Binding-site contacts:
Ligand atom O1 contacts residue LEU106 of chain 27.A at 3.8 Å.
Ligand atom C2B contacts residue VAL188 of chain 27.A at 3.5 Å (hydrophobic).
Ligand atom N3A contacts residue PRO174 of chain 27.A at 3.7 Å.
Ligand atom O1B contacts residue ILE104 of chain 27.A at 3.9 Å.
Ligand atom C4 contacts residue LEU106 of chain 27.A at 3.9 Å (hydrophobic).
Ligand atom C4C contacts residue VAL191 of chain 27.A at 3.0 Å (hydrophobic).
Ligand atom C1B contacts residue VAL188 of chain 27.A at 3.8 Å (hydrophobic).
Ligand atom C1B contacts residue ILE104 of chain 27.A at 4.0 Å (hydrophobic).
Ligand atom C4 contacts residue TYR197 of chain 27.A at 3.8 Å (hydrophobic).
Ligand atom C6B contacts residue ILE104 of chain 27.A at 3.6 Å (hydrophobic).
Ligand atom C3B contacts residue TYR152 of chain 27.A at 3.7 Å (hydrophobic).
Ligand atom N3A contacts residue ALA24 of chain 27.C at 3.8 Å.
Ligand atom C4B contacts residue PHE186 of chain 27.A at 3.6 Å (hydrophobic).
Ligand atom C2A contacts residue PHE186 of chain 27.A at 3.3 Å (hydrophobic).
Ligand atom C1B contacts residue TYR128 of chain 27.A at 3.6 Å (hydrophobic).
Ligand atom C2C contacts residue TYR197 of chain 27.A at 3.7 Å (hydrophobic).
Ligand atom C4C contacts residue VAL188 of chain 27.A at 3.7 Å (hydrophobic).
Ligand atom C5A contacts residue VAL176 of chain 27.A at 3.6 Å (hydrophobic).
Ligand atom C4A contacts residue PRO174 of chain 27.A at 3.1 Å (hydrophobic).
Ligand atom C6B contacts residue TYR128 of chain 27.A at 3.3 Å (hydrophobic).
Ligand atom C2C contacts residue MET221 of chain 27.A at 3.8 Å (hydrophobic).
Ligand atom C2A contacts residue TYR152 of chain 27.A at 3.6 Å (hydrophobic).
Ligand atom N3A contacts residue PHE186 of chain 27.A at 4.0 Å.
Ligand atom O1A contacts residue PHE186 of chain 27.A at 3.0 Å.
Ligand atom C5 contacts residue LEU106 of chain 27.A at 3.8 Å (hydrophobic).
Ligand atom C5B contacts residue TYR128 of chain 27.A at 4.0 Å (hydrophobic).
Ligand atom C5A contacts residue ALA150 of chain 27.A at 3.6 Å (hydrophobic).
Ligand atom N2 contacts residue LEU106 of chain 27.A at 3.8 Å.
Ligand atom C5B contacts residue MET224 of chain 27.A at 3.9 Å (hydrophobic).
Ligand atom C3B contacts residue VAL188 of chain 27.A at 3.8 Å (hydrophobic).
Ligand atom C5A contacts residue PHE186 of chain 27.A at 3.5 Å (hydrophobic).
Ligand atom N3A contacts residue TYR152 of chain 27.A at 3.5 Å.
Ligand atom C5C contacts residue VAL191 of chain 27.A at 3.8 Å (hydrophobic).
Ligand atom O1B contacts residue TYR128 of chain 27.A at 3.4 Å (h-bond).
Ligand atom C3C contacts residue TYR128 of chain 27.A at 3.4 Å (hydrophobic).
Ligand atom C1C contacts residue LEU106 of chain 27.A at 3.8 Å (hydrophobic).
Ligand atom C1C contacts residue TYR128 of chain 27.A at 3.7 Å (hydrophobic).
Ligand atom O1 contacts residue MET221 of chain 27.A at 3.8 Å.
Ligand atom C5B contacts residue PHE186 of chain 27.A at 3.9 Å (hydrophobic).
Ligand atom C4B contacts residue TYR152 of chain 27.A at 3.8 Å (hydrophobic).

The small molecule below binds the protein below.
Small molecule (SMILES): Cc1cc(CCCCCOc2ccc(C3=NCCO3)cc2)on1

Sequence of chain 27.A:
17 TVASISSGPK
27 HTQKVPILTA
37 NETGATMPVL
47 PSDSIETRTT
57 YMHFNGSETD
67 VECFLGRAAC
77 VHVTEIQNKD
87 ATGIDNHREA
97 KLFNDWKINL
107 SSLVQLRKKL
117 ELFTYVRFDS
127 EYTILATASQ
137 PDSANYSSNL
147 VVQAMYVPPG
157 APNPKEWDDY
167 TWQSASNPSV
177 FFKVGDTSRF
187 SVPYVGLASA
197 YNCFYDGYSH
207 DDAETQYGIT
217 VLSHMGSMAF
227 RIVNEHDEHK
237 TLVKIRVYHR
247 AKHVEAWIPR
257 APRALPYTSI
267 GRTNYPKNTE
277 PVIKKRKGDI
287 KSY

Sequence of chain 27.C:
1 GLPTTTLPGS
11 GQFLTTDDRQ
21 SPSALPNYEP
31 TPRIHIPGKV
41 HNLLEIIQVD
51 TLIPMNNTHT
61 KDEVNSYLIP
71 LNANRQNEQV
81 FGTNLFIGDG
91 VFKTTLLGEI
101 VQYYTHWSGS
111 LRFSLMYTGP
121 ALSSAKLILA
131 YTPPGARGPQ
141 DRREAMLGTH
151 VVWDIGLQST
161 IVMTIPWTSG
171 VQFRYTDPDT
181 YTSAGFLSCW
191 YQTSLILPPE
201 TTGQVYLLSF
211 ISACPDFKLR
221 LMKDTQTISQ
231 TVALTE